Sequence of chain 1.B:
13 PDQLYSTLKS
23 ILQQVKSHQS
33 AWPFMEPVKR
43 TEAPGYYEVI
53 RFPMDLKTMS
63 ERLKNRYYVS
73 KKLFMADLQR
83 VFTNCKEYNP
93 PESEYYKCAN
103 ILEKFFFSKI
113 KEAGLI

Binding-site contacts:
Ligand atom CAY contacts residue GLU44 of chain 1.B at 4.1 Å.
Ligand atom CAH contacts residue TYR90 of chain 1.B at 3.7 Å (hydrophobic).
Ligand atom CAI contacts residue ALA45 of chain 1.B at 4.0 Å (hydrophobic).
Ligand atom OAU contacts residue GLU44 of chain 1.B at 4.1 Å.
Ligand atom OAU contacts residue PRO35 of chain 1.B at 4.1 Å.
Ligand atom OAC contacts residue ASN91 of chain 1.B at 3.1 Å (h-bond).
Ligand atom OAC contacts residue TYR48 of chain 1.B at 4.0 Å.
Ligand atom OAT contacts residue TYR90 of chain 1.B at 3.5 Å.
Ligand atom CAZ contacts residue VAL40 of chain 1.B at 4.0 Å (hydrophobic).
Ligand atom CAE contacts residue PRO92 of chain 1.B at 3.4 Å (hydrophobic).
Ligand atom CAA contacts residue VAL40 of chain 1.B at 4.0 Å (hydrophobic).
Ligand atom CBB contacts residue GLU44 of chain 1.B at 3.5 Å.
Ligand atom CAI contacts residue GLU44 of chain 1.B at 3.5 Å.
Ligand atom CAG contacts residue PRO92 of chain 1.B at 3.6 Å (hydrophobic).
Ligand atom OAT contacts residue ALA45 of chain 1.B at 3.9 Å.
Ligand atom NAQ contacts residue VAL40 of chain 1.B at 3.6 Å.
Ligand atom CAY contacts residue TYR97 of chain 1.B at 4.0 Å (hydrophobic).
Ligand atom CAK contacts residue TYR97 of chain 1.B at 3.9 Å (hydrophobic).
Ligand atom CAK contacts residue ASN91 of chain 1.B at 3.8 Å.
Ligand atom NAR contacts residue ASN91 of chain 1.B at 3.3 Å (h-bond).
Ligand atom OAT contacts residue ASN91 of chain 1.B at 4.1 Å.
Ligand atom CAA contacts residue PHE36 of chain 1.B at 3.8 Å (hydrophobic).
Ligand atom NAQ contacts residue PRO35 of chain 1.B at 3.5 Å (h-bond).
Ligand atom CAW contacts residue VAL40 of chain 1.B at 3.8 Å (hydrophobic).
Ligand atom CAP contacts residue GLU44 of chain 1.B at 3.9 Å.
Ligand atom CAX contacts residue ASN91 of chain 1.B at 3.9 Å.
Ligand atom OAT contacts residue GLU44 of chain 1.B at 3.9 Å.
Ligand atom CAL contacts residue PRO35 of chain 1.B at 3.6 Å (hydrophobic).
Ligand atom CAO contacts residue PRO35 of chain 1.B at 3.6 Å (hydrophobic).
Ligand atom OAU contacts residue VAL40 of chain 1.B at 3.8 Å.
Ligand atom CAO contacts residue GLU44 of chain 1.B at 3.6 Å.
Ligand atom CAW contacts residue ASN91 of chain 1.B at 4.0 Å.
Ligand atom CAJ contacts residue GLU44 of chain 1.B at 3.6 Å.
Ligand atom CAD contacts residue PRO92 of chain 1.B at 3.8 Å (hydrophobic).
Ligand atom NAR contacts residue TYR90 of chain 1.B at 3.9 Å.
Ligand atom CBA contacts residue TYR97 of chain 1.B at 4.0 Å (hydrophobic).
Ligand atom CAX contacts residue PRO92 of chain 1.B at 4.1 Å (hydrophobic).
Ligand atom CAN contacts residue TYR97 of chain 1.B at 3.6 Å (hydrophobic).
Ligand atom CAY contacts residue ALA45 of chain 1.B at 3.8 Å (hydrophobic).
Ligand atom CAA contacts residue PRO35 of chain 1.B at 3.2 Å (hydrophobic).

The protein below binds the small molecule below.
Small molecule (SMILES): CNC(=O)c1cc(OCC(=O)Nc2ccccc2)ccc1OC1CCOCC1